Binding-site contacts:
Ligand atom C1 contacts residue GLU24 of chain 2.B at 3.3 Å.
Ligand atom C7 contacts residue GLU6 of chain 2.B at 4.4 Å.
Ligand atom C3 contacts residue GLU24 of chain 2.B at 3.5 Å.
Ligand atom C8 contacts residue GLU22 of chain 2.B at 4.0 Å.
Ligand atom C1 contacts residue GLU6 of chain 2.B at 4.4 Å.
Ligand atom C4 contacts residue GLU24 of chain 2.B at 4.5 Å.
Ligand atom C7 contacts residue GLU24 of chain 2.B at 4.2 Å.
Ligand atom C2 contacts residue GLU24 of chain 2.B at 3.5 Å.
Ligand atom N2 contacts residue GLU24 of chain 2.B at 3.1 Å (salt-bridge).
Ligand atom C2 contacts residue ASN25 of chain 2.B at 2.5 Å.
Ligand atom O7 contacts residue GLU6 of chain 2.B at 3.7 Å.
Ligand atom N2 contacts residue ASN25 of chain 2.B at 2.9 Å (h-bond).
Ligand atom C5 contacts residue ASN25 of chain 2.B at 3.6 Å.
Ligand atom C8 contacts residue HIS21 of chain 2.B at 4.3 Å.
Ligand atom O5 contacts residue ASN25 of chain 2.B at 2.3 Å (h-bond).
Ligand atom O7 contacts residue ASN25 of chain 2.B at 3.8 Å.
Ligand atom C7 contacts residue ASN25 of chain 2.B at 3.6 Å.
Ligand atom O3 contacts residue GLU24 of chain 2.B at 4.5 Å.
Ligand atom C4 contacts residue ASN25 of chain 2.B at 4.2 Å.
Ligand atom C3 contacts residue ASN25 of chain 2.B at 3.8 Å.
Ligand atom O5 contacts residue GLU24 of chain 2.B at 4.2 Å.
Ligand atom C1 contacts residue ASN25 of chain 2.B at 1.4 Å.
Ligand atom C5 contacts residue GLU24 of chain 2.B at 4.2 Å.

Sequence of chain 2.B:
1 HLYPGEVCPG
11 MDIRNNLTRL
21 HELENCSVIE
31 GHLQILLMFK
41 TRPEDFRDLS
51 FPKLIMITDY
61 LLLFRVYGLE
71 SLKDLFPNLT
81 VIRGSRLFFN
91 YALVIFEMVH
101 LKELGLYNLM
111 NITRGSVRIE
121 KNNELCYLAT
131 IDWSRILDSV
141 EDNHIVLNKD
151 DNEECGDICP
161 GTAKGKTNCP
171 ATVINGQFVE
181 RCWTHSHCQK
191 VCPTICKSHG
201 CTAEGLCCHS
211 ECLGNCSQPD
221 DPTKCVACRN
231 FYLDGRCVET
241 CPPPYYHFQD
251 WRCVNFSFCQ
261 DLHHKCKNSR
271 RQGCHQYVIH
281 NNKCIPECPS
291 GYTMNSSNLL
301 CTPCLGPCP

A protein and the small-molecule ligand that binds it are described below.
Small molecule (SMILES): CC(=O)N[C@H]1[C@H](O[C@H]2[C@H](O)[C@@H](NC(C)=O)CO[C@@H]2CO[C@@H]2O[C@@H](C)[C@@H](O)[C@@H](O)[C@@H]2O)O[C@H](CO)[C@@H](O[C@@H]2O[C@H](CO)[C@@H](O)[C@H](O)[C@@H]2O)[C@@H]1O